Sequence of chain 1.B:
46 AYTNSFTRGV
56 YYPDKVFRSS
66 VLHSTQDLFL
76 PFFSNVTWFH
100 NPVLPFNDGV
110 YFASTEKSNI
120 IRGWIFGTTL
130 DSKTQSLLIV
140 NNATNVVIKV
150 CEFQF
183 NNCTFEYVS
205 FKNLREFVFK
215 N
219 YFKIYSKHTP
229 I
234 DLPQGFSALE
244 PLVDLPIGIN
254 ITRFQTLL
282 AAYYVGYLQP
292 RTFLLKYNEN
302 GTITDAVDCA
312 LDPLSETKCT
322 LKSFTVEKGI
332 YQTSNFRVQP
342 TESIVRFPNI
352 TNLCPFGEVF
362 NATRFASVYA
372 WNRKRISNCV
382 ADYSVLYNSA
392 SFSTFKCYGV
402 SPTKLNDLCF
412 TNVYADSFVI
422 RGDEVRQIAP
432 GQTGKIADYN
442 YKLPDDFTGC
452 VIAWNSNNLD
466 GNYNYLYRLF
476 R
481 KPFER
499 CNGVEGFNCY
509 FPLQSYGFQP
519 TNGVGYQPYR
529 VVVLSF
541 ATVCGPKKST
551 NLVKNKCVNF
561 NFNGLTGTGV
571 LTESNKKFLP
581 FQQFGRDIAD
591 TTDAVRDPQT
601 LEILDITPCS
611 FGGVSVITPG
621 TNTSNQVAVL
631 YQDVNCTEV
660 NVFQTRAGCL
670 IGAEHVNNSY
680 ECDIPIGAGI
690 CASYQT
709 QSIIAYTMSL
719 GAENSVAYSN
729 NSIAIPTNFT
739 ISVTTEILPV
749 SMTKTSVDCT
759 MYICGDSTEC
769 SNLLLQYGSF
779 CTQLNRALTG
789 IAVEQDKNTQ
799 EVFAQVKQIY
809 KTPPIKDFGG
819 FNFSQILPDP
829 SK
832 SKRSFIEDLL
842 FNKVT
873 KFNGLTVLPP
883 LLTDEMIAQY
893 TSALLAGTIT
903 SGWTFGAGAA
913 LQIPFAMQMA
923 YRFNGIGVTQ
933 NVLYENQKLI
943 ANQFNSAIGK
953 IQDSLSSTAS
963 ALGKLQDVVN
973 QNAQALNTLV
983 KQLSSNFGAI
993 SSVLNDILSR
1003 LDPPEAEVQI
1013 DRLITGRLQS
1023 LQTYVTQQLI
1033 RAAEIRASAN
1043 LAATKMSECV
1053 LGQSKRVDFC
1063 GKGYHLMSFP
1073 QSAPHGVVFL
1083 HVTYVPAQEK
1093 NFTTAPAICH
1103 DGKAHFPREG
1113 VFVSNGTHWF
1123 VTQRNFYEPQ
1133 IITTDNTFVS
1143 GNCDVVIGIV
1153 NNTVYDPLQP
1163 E

Binding-site contacts:
Ligand atom O7 contacts residue THR735 of chain 1.B at 4.3 Å.
Ligand atom C7 contacts residue ASN736 of chain 1.B at 3.2 Å.
Ligand atom C7 contacts residue THR735 of chain 1.B at 4.5 Å.
Ligand atom N2 contacts residue ASN736 of chain 1.B at 2.9 Å (h-bond).
Ligand atom C8 contacts residue ASN938 of chain 1.B at 3.8 Å.
Ligand atom O7 contacts residue ASN736 of chain 1.B at 3.2 Å (h-bond).
Ligand atom C8 contacts residue PHE1128 of chain 1.B at 4.3 Å (hydrophobic).
Ligand atom O3 contacts residue LEU941 of chain 1.B at 4.5 Å.
Ligand atom C4 contacts residue ASN736 of chain 1.B at 4.3 Å.
Ligand atom N2 contacts residue ASN938 of chain 1.B at 4.5 Å.
Ligand atom C1 contacts residue ASN736 of chain 1.B at 1.5 Å.
Ligand atom C3 contacts residue ASN736 of chain 1.B at 3.8 Å.
Ligand atom N2 contacts residue LEU941 of chain 1.B at 3.7 Å.
Ligand atom C5 contacts residue ASN736 of chain 1.B at 3.7 Å.
Ligand atom C2 contacts residue LEU941 of chain 1.B at 4.2 Å (hydrophobic).
Ligand atom C1 contacts residue LEU941 of chain 1.B at 4.3 Å (hydrophobic).
Ligand atom C8 contacts residue ASN736 of chain 1.B at 4.0 Å.
Ligand atom C8 contacts residue THR735 of chain 1.B at 4.0 Å.
Ligand atom C3 contacts residue LEU941 of chain 1.B at 3.9 Å (hydrophobic).
Ligand atom O4 contacts residue LEU941 of chain 1.B at 4.3 Å.
Ligand atom C5 contacts residue LEU941 of chain 1.B at 4.4 Å (hydrophobic).
Ligand atom O5 contacts residue ASN736 of chain 1.B at 2.4 Å (h-bond).
Ligand atom C2 contacts residue ASN736 of chain 1.B at 2.5 Å.

A small-molecule ligand and the protein it binds are described below.
Small molecule (SMILES): CC(=O)N[C@@H]1[C@@H](O)[C@H](O)[C@@H](CO)O[C@H]1O